Sequence of chain 1.D:
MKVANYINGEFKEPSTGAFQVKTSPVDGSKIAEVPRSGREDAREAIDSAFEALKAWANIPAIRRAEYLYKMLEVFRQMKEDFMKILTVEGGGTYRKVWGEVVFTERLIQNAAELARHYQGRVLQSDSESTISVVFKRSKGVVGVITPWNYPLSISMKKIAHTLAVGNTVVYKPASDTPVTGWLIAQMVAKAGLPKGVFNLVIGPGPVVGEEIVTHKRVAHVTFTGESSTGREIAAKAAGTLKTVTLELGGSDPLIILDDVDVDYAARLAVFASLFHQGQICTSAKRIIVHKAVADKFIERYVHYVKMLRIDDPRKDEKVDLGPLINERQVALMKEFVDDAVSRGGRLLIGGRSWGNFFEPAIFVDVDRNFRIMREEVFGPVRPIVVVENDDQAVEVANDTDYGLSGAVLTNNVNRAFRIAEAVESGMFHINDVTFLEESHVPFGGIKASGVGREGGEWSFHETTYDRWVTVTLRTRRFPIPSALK

The protein below binds the small molecule below.
Small molecule (SMILES): CC(C)C=O

Binding-site contacts:
Ligand atom O contacts residue ILE160 of chain 1.D at 3.7 Å.
Ligand atom O contacts residue LYS164 of chain 1.D at 4.3 Å.
Ligand atom C03 contacts residue GLU443 of chain 1.D at 3.2 Å.
Ligand atom C02 contacts residue THR230 of chain 1.D at 4.1 Å.
Ligand atom C contacts residue GLU460 of chain 1.D at 3.9 Å.
Ligand atom C01 contacts residue GLU460 of chain 1.D at 4.5 Å.
Ligand atom C03 contacts residue PHE449 of chain 1.D at 3.7 Å (hydrophobic).
Ligand atom O contacts residue GLU460 of chain 1.D at 3.9 Å.
Ligand atom C02 contacts residue GLU460 of chain 1.D at 3.9 Å.
Ligand atom C contacts residue GLU253 of chain 1.D at 3.6 Å.
Ligand atom C contacts residue GLU443 of chain 1.D at 4.1 Å.
Ligand atom C03 contacts residue NAP1 of chain 1.O at 3.7 Å.
Ligand atom C contacts residue LYS163 of chain 1.D at 3.1 Å.
Ligand atom C02 contacts residue ILE160 of chain 1.D at 3.4 Å (hydrophobic).
Ligand atom C contacts residue NAP1 of chain 1.O at 4.3 Å.
Ligand atom O contacts residue GLU253 of chain 1.D at 3.8 Å.
Ligand atom C contacts residue PHE449 of chain 1.D at 3.3 Å (hydrophobic).
Ligand atom C01 contacts residue PHE449 of chain 1.D at 4.2 Å (hydrophobic).
Ligand atom C01 contacts residue NAP1 of chain 1.O at 4.3 Å.
Ligand atom C01 contacts residue GLU443 of chain 1.D at 3.6 Å.
Ligand atom C03 contacts residue ILE160 of chain 1.D at 4.0 Å (hydrophobic).
Ligand atom O contacts residue THR230 of chain 1.D at 3.1 Å (h-bond).
Ligand atom C02 contacts residue LYS164 of chain 1.D at 4.4 Å.
Ligand atom C02 contacts residue LYS163 of chain 1.D at 4.2 Å.
Ligand atom C01 contacts residue ILE160 of chain 1.D at 4.5 Å (hydrophobic).
Ligand atom C01 contacts residue LYS163 of chain 1.D at 3.4 Å.
Ligand atom C03 contacts residue LYS163 of chain 1.D at 4.1 Å.
Ligand atom O contacts residue NAP1 of chain 1.O at 3.2 Å (h-bond).
Ligand atom C02 contacts residue NAP1 of chain 1.O at 4.3 Å.